This small molecule binds to this protein.
Small molecule (SMILES): CCO/N=C/c1ccc(OCC[C@@H](C)CCN2CCN(c3ccnc(C(N)=O)c3)C2=O)cc1

Sequence of chain 30.C:
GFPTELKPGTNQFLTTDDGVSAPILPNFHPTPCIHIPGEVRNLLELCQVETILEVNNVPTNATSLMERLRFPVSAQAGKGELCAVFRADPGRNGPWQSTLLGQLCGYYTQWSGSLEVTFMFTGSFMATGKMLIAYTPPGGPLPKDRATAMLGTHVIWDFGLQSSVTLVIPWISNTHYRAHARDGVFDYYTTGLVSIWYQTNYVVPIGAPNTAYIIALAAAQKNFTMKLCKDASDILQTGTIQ

Sequence of chain 29.C:
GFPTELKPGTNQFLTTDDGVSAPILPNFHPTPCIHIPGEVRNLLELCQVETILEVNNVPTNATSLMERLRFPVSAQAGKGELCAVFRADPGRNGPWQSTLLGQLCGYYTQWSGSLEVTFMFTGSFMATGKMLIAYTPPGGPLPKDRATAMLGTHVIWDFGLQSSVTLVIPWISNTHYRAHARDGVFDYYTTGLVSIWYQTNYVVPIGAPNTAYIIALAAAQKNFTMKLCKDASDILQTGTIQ

Sequence of chain 29.A:
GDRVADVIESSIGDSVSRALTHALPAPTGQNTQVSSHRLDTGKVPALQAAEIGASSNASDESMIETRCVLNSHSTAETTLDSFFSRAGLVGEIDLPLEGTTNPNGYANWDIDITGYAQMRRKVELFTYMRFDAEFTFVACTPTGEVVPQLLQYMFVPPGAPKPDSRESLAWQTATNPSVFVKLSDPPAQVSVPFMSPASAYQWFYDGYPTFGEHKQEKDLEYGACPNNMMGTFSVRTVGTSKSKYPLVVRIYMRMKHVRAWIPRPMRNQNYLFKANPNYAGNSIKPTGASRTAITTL

Binding-site contacts:
Ligand atom NAC contacts residue THR114 of chain 29.A at 3.3 Å (h-bond).
Ligand atom CAK contacts residue PHE135 of chain 29.A at 3.6 Å (hydrophobic).
Ligand atom OAD contacts residue ALA275 of chain 29.A at 3.2 Å.
Ligand atom CAO contacts residue PHE135 of chain 29.A at 3.8 Å (hydrophobic).
Ligand atom NBG contacts residue TRP203 of chain 29.A at 3.3 Å.
Ligand atom CAY contacts residue ASP112 of chain 29.A at 3.8 Å.
Ligand atom CAZ contacts residue TRP203 of chain 29.A at 3.5 Å (hydrophobic).
Ligand atom CAL contacts residue PHE155 of chain 29.A at 3.6 Å (hydrophobic).
Ligand atom NAC contacts residue ASP112 of chain 29.A at 2.5 Å (salt-bridge).
Ligand atom CAG contacts residue TRP203 of chain 29.A at 3.7 Å (hydrophobic).
Ligand atom CAY contacts residue THR114 of chain 29.A at 3.8 Å.
Ligand atom CAN contacts residue PRO177 of chain 29.A at 3.4 Å (hydrophobic).
Ligand atom CAH contacts residue ASN228 of chain 29.A at 3.4 Å.
Ligand atom CBC contacts residue TRP203 of chain 29.A at 3.6 Å (hydrophobic).
Ligand atom OAD contacts residue LYS274 of chain 29.A at 3.0 Å (salt-bridge).
Ligand atom CAJ contacts residue PHE155 of chain 29.A at 3.7 Å (hydrophobic).
Ligand atom CAG contacts residue ASN228 of chain 29.A at 3.6 Å.
Ligand atom CAG contacts residue GLN202 of chain 29.A at 3.3 Å.
Ligand atom CAA contacts residue SER178 of chain 29.A at 3.5 Å.
Ligand atom CAS contacts residue TRP203 of chain 29.A at 3.8 Å (hydrophobic).
Ligand atom CAP contacts residue ILE111 of chain 29.A at 3.8 Å (hydrophobic).
Ligand atom OAE contacts residue ASP112 of chain 29.A at 3.6 Å.
Ligand atom CAA contacts residue TYR153 of chain 29.A at 3.5 Å (hydrophobic).
Ligand atom CAA contacts residue PRO177 of chain 29.A at 3.5 Å (hydrophobic).
Ligand atom CAT contacts residue ASN228 of chain 29.A at 3.5 Å.
Ligand atom CBC contacts residue ASN228 of chain 29.A at 3.8 Å.
Ligand atom CBB contacts residue ILE111 of chain 29.A at 3.6 Å (hydrophobic).
Ligand atom CAH contacts residue TRP203 of chain 29.A at 3.5 Å (hydrophobic).
Ligand atom CAO contacts residue ILE111 of chain 29.A at 3.8 Å (hydrophobic).
Ligand atom CAA contacts residue VAL179 of chain 29.A at 3.2 Å (hydrophobic).
Ligand atom CAS contacts residue TYR201 of chain 29.A at 3.5 Å (hydrophobic).
Ligand atom CAN contacts residue PHE155 of chain 29.A at 3.8 Å (hydrophobic).
Ligand atom CAT contacts residue TRP203 of chain 29.A at 3.6 Å (hydrophobic).
Ligand atom NAU contacts residue PHE155 of chain 29.A at 3.7 Å.
Ligand atom CAI contacts residue PHE135 of chain 29.A at 3.7 Å (hydrophobic).
Ligand atom CAL contacts residue ILE111 of chain 29.A at 3.7 Å (hydrophobic).
Ligand atom OAX contacts residue ILE111 of chain 29.A at 3.5 Å.
Ligand atom OAE contacts residue ILE113 of chain 29.A at 3.3 Å (h-bond).
Ligand atom OAX contacts residue MET195 of chain 29.A at 3.6 Å.
Ligand atom CAH contacts residue GLN202 of chain 29.A at 3.2 Å.